Binding-site contacts:
Ligand atom O6 contacts residue TRP88 of chain 1.B at 3.2 Å.
Ligand atom O3 contacts residue TRP88 of chain 1.B at 4.3 Å.
Ligand atom C1 contacts residue TRP88 of chain 1.B at 4.1 Å (hydrophobic).
Ligand atom C6 contacts residue GLN61 of chain 1.B at 4.5 Å.
Ligand atom C2 contacts residue ASN14 of chain 1.B at 3.7 Å.
Ligand atom C2 contacts residue ASN90 of chain 1.B at 4.2 Å.
Ligand atom C6 contacts residue HIS57 of chain 1.B at 3.5 Å.
Ligand atom C6 contacts residue GLU51 of chain 1.B at 4.0 Å.
Ligand atom C1 contacts residue ASN14 of chain 1.B at 4.2 Å.
Ligand atom C6 contacts residue GLN56 of chain 1.B at 4.1 Å.
Ligand atom C4 contacts residue GLN56 of chain 1.B at 4.3 Å.
Ligand atom O3 contacts residue ASN14 of chain 1.B at 4.1 Å.
Ligand atom C3 contacts residue ASN90 of chain 1.B at 3.8 Å.
Ligand atom O2 contacts residue ASN14 of chain 1.B at 2.8 Å (h-bond).
Ligand atom O6 contacts residue HIS57 of chain 1.B at 3.4 Å.
Ligand atom O3 contacts residue ASN90 of chain 1.B at 2.9 Å (h-bond).
Ligand atom O2 contacts residue ASN90 of chain 1.B at 3.4 Å (h-bond).
Ligand atom C5 contacts residue TRP88 of chain 1.B at 3.5 Å (hydrophobic).
Ligand atom O6 contacts residue GLN61 of chain 1.B at 3.2 Å (h-bond).
Ligand atom C3 contacts residue ASN14 of chain 1.B at 3.8 Å.
Ligand atom C3 contacts residue TRP88 of chain 1.B at 3.7 Å (hydrophobic).
Ligand atom C4 contacts residue TRP88 of chain 1.B at 3.6 Å (hydrophobic).
Ligand atom C4 contacts residue GLU51 of chain 1.B at 3.8 Å.
Ligand atom O5 contacts residue TRP88 of chain 1.B at 4.4 Å.
Ligand atom O4 contacts residue GLN56 of chain 1.B at 3.0 Å (h-bond).
Ligand atom C6 contacts residue TRP88 of chain 1.B at 3.7 Å (hydrophobic).
Ligand atom O4 contacts residue GLU51 of chain 1.B at 3.1 Å (salt-bridge).
Ligand atom O5 contacts residue GLN56 of chain 1.B at 4.0 Å.

The small molecule below binds the protein below.
Small molecule (SMILES): OC[C@H]1O[C@@H](O)[C@H](O)[C@@H](O)[C@H]1O

Sequence of chain 1.B:
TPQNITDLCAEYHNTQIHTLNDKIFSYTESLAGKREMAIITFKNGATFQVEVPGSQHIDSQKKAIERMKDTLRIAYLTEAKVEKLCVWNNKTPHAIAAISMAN